The protein below binds the small molecule below.
Small molecule (SMILES): Cn1c(=O)ccc2ccccc21

Binding-site contacts:
Ligand atom CAH contacts residue GLU127 of chain 1.A at 3.2 Å.
Ligand atom OAL contacts residue PHE20 of chain 1.B at 4.2 Å.
Ligand atom CAI contacts residue GLU50 of chain 1.B at 3.2 Å.
Ligand atom CAG contacts residue GLU127 of chain 1.A at 3.9 Å.
Ligand atom OAL contacts residue GLU127 of chain 1.A at 3.0 Å (salt-bridge).
Ligand atom CAF contacts residue ILE57 of chain 1.B at 3.4 Å (hydrophobic).
Ligand atom CAJ contacts residue LEU135 of chain 1.A at 3.9 Å (hydrophobic).
Ligand atom CAF contacts residue THR47 of chain 1.B at 4.1 Å.
Ligand atom CAG contacts residue LEU135 of chain 1.A at 3.7 Å (hydrophobic).
Ligand atom CAJ contacts residue GOL1 of chain 1.H at 3.0 Å.
Ligand atom CAF contacts residue PRO46 of chain 1.B at 3.0 Å (hydrophobic).
Ligand atom OAL contacts residue MSE136 of chain 1.A at 4.1 Å.
Ligand atom CAK contacts residue ILE57 of chain 1.B at 3.9 Å (hydrophobic).
Ligand atom CAA contacts residue VAL19 of chain 1.B at 4.1 Å (hydrophobic).
Ligand atom CAA contacts residue ILE57 of chain 1.B at 4.0 Å (hydrophobic).
Ligand atom CAH contacts residue LEU135 of chain 1.A at 3.7 Å (hydrophobic).
Ligand atom CAB contacts residue ASN61 of chain 1.B at 4.2 Å.
Ligand atom CAB contacts residue PRO46 of chain 1.B at 4.2 Å (hydrophobic).
Ligand atom CAI contacts residue VAL19 of chain 1.B at 3.8 Å (hydrophobic).
Ligand atom CAK contacts residue GLU50 of chain 1.B at 3.4 Å.
Ligand atom CAH contacts residue PHE20 of chain 1.B at 3.6 Å (hydrophobic).
Ligand atom CAE contacts residue GOL1 of chain 1.H at 3.5 Å.
Ligand atom NAC contacts residue LEU135 of chain 1.A at 3.7 Å.
Ligand atom CAF contacts residue ASN61 of chain 1.B at 3.8 Å.
Ligand atom CAB contacts residue ILE57 of chain 1.B at 3.4 Å (hydrophobic).
Ligand atom CAG contacts residue GOL1 of chain 1.H at 3.6 Å.
Ligand atom CAK contacts residue THR47 of chain 1.B at 3.5 Å.
Ligand atom CAD contacts residue GLU50 of chain 1.B at 4.2 Å.
Ligand atom CAE contacts residue MSE136 of chain 1.A at 4.1 Å.
Ligand atom CAD contacts residue VAL19 of chain 1.B at 3.6 Å (hydrophobic).
Ligand atom CAI contacts residue THR47 of chain 1.B at 3.8 Å.
Ligand atom OAL contacts residue LEU135 of chain 1.A at 3.5 Å.
Ligand atom CAE contacts residue ASN61 of chain 1.B at 3.8 Å.
Ligand atom OAL contacts residue GOL1 of chain 1.H at 3.8 Å.
Ligand atom OAL contacts residue ASN134 of chain 1.A at 3.0 Å (h-bond).
Ligand atom CAE contacts residue ILE57 of chain 1.B at 3.7 Å (hydrophobic).
Ligand atom CAJ contacts residue MSE136 of chain 1.A at 3.6 Å.
Ligand atom NAC contacts residue GLU127 of chain 1.A at 4.1 Å.
Ligand atom CAK contacts residue PRO46 of chain 1.B at 3.3 Å (hydrophobic).
Ligand atom CAG contacts residue ASN134 of chain 1.A at 4.1 Å.

Sequence of chain 1.B:
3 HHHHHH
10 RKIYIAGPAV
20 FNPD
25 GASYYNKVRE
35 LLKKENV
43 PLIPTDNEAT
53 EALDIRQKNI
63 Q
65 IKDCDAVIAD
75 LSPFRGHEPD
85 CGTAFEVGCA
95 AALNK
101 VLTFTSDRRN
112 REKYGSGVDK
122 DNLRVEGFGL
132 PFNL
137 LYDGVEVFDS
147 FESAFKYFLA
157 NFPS

Sequence of chain 1.A:
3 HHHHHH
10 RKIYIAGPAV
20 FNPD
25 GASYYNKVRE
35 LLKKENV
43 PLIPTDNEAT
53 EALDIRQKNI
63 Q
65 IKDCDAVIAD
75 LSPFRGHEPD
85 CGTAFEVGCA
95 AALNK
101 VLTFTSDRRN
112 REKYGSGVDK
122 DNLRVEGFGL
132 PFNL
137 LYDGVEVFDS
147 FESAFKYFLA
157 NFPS